Binding-site contacts:
Ligand atom C6 contacts residue GLN382 of chain 1.A at 4.0 Å.
Ligand atom C8 contacts residue GLU381 of chain 1.A at 4.3 Å.
Ligand atom O7 contacts residue GLU381 of chain 1.A at 4.2 Å.
Ligand atom C5 contacts residue SER388 of chain 1.A at 4.0 Å.
Ligand atom C4 contacts residue TYR378 of chain 1.A at 4.0 Å (hydrophobic).
Ligand atom C7 contacts residue ASN386 of chain 1.A at 3.3 Å.
Ligand atom C5 contacts residue ASN386 of chain 1.A at 3.7 Å.
Ligand atom C1 contacts residue SER388 of chain 1.A at 4.0 Å.
Ligand atom O5 contacts residue MET389 of chain 1.A at 4.1 Å.
Ligand atom O7 contacts residue ASP392 of chain 1.A at 3.9 Å.
Ligand atom O6 contacts residue TYR393 of chain 1.A at 3.9 Å.
Ligand atom O6 contacts residue GLN382 of chain 1.A at 2.8 Å (h-bond).
Ligand atom C8 contacts residue ASN386 of chain 1.A at 3.5 Å.
Ligand atom C6 contacts residue TYR378 of chain 1.A at 3.8 Å (hydrophobic).
Ligand atom C5 contacts residue ASP392 of chain 1.A at 4.1 Å.
Ligand atom O6 contacts residue ASN386 of chain 1.A at 4.3 Å.
Ligand atom C6 contacts residue ASP392 of chain 1.A at 3.7 Å.
Ligand atom N2 contacts residue ASN386 of chain 1.A at 2.9 Å (h-bond).
Ligand atom C5 contacts residue TYR378 of chain 1.A at 4.1 Å (hydrophobic).
Ligand atom C3 contacts residue TYR378 of chain 1.A at 4.3 Å (hydrophobic).
Ligand atom C1 contacts residue ASN386 of chain 1.A at 1.4 Å.
Ligand atom C8 contacts residue GLN382 of chain 1.A at 3.7 Å.
Ligand atom O6 contacts residue MET389 of chain 1.A at 3.0 Å.
Ligand atom O5 contacts residue ASN386 of chain 1.A at 2.4 Å (h-bond).
Ligand atom O7 contacts residue ASN386 of chain 1.A at 4.1 Å.
Ligand atom O5 contacts residue TYR378 of chain 1.A at 3.9 Å.
Ligand atom C2 contacts residue GLN382 of chain 1.A at 4.2 Å.
Ligand atom O7 contacts residue GLN382 of chain 1.A at 3.3 Å.
Ligand atom O5 contacts residue SER388 of chain 1.A at 4.0 Å.
Ligand atom C1 contacts residue GLN382 of chain 1.A at 4.2 Å.
Ligand atom O6 contacts residue SER388 of chain 1.A at 4.2 Å.
Ligand atom N2 contacts residue GLN382 of chain 1.A at 4.4 Å.
Ligand atom C1 contacts residue TYR378 of chain 1.A at 3.9 Å (hydrophobic).
Ligand atom C4 contacts residue ASN386 of chain 1.A at 4.2 Å.
Ligand atom C7 contacts residue GLN382 of chain 1.A at 3.7 Å.
Ligand atom C3 contacts residue ASN386 of chain 1.A at 3.8 Å.
Ligand atom C2 contacts residue ASN386 of chain 1.A at 2.4 Å.
Ligand atom O6 contacts residue TYR378 of chain 1.A at 4.2 Å.
Ligand atom O6 contacts residue ASP392 of chain 1.A at 3.2 Å (salt-bridge).
Ligand atom C6 contacts residue MET389 of chain 1.A at 4.3 Å (hydrophobic).

Sequence of chain 1.A:
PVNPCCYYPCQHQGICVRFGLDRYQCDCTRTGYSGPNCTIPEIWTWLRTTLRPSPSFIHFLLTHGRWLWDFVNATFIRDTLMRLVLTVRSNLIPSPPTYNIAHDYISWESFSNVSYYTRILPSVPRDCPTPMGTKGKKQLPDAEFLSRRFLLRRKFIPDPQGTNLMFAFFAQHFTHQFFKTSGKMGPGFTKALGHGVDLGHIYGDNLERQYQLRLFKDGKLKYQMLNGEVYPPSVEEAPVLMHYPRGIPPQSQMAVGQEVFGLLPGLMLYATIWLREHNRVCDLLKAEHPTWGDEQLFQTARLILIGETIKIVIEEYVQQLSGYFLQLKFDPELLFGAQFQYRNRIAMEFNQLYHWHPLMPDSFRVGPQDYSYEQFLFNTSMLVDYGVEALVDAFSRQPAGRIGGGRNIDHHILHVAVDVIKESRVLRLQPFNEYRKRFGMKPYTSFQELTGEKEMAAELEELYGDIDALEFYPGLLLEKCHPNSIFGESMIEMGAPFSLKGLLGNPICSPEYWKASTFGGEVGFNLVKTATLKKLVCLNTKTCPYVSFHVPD

A small-molecule ligand and the protein it binds are described below.
Small molecule (SMILES): CC(=O)N[C@H]1[C@H](O[C@H]2[C@H](O)[C@@H](NC(C)=O)CO[C@@H]2CO)O[C@H](CO)[C@@H](O)[C@@H]1O